Sequence of chain 1.D:
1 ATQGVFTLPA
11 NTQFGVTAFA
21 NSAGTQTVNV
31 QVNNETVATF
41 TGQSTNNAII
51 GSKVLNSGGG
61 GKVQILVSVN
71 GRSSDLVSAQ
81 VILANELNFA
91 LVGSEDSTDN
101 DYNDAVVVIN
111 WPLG

This protein binds this small molecule.
Small molecule (SMILES): CO[C@@H]1O[C@@H](C)[C@@H](O)[C@@H](O)[C@@H]1O

Binding-site contacts:
Ligand atom C1 contacts residue ASP96 of chain 1.C at 3.6 Å.
Ligand atom O5 contacts residue ALA23 of chain 1.C at 2.9 Å (h-bond).
Ligand atom O3 contacts residue ASP101 of chain 1.C at 3.0 Å (salt-bridge).
Ligand atom C4 contacts residue CA1 of chain 1.L at 3.5 Å.
Ligand atom C4 contacts residue ASP99 of chain 1.C at 4.0 Å.
Ligand atom O3 contacts residue ASP99 of chain 1.C at 2.6 Å (salt-bridge).
Ligand atom O4 contacts residue GLY114 of chain 1.D at 2.5 Å (h-bond).
Ligand atom C5 contacts residue ALA23 of chain 1.C at 3.8 Å (hydrophobic).
Ligand atom O4 contacts residue CA1 of chain 1.L at 2.5 Å.
Ligand atom O4 contacts residue ASN21 of chain 1.C at 3.1 Å (h-bond).
Ligand atom O4 contacts residue SER22 of chain 1.C at 3.5 Å.
Ligand atom C3 contacts residue ASP99 of chain 1.C at 3.2 Å.
Ligand atom C2 contacts residue CA1 of chain 1.L at 3.8 Å.
Ligand atom O2 contacts residue ASP96 of chain 1.C at 2.6 Å (salt-bridge).
Ligand atom O3 contacts residue ASP104 of chain 1.C at 3.0 Å (salt-bridge).
Ligand atom O4 contacts residue ASP104 of chain 1.C at 3.9 Å.
Ligand atom C2 contacts residue SER22 of chain 1.C at 3.5 Å.
Ligand atom C6 contacts residue ALA23 of chain 1.C at 3.5 Å (hydrophobic).
Ligand atom C2 contacts residue CA1 of chain 1.K at 3.4 Å.
Ligand atom C1 contacts residue ALA23 of chain 1.C at 3.8 Å (hydrophobic).
Ligand atom O1 contacts residue ASP96 of chain 1.C at 4.1 Å.
Ligand atom O5 contacts residue SER22 of chain 1.C at 3.5 Å (h-bond).
Ligand atom O3 contacts residue CA1 of chain 1.K at 2.5 Å.
Ligand atom O1 contacts residue SER97 of chain 1.C at 3.9 Å.
Ligand atom O2 contacts residue SER97 of chain 1.C at 3.4 Å.
Ligand atom C6 contacts residue THR45 of chain 1.C at 4.1 Å.
Ligand atom C3 contacts residue CA1 of chain 1.K at 3.4 Å.
Ligand atom C6 contacts residue GLY114 of chain 1.D at 3.6 Å.
Ligand atom O2 contacts residue GLU95 of chain 1.C at 3.5 Å (salt-bridge).
Ligand atom C3 contacts residue ASP104 of chain 1.C at 3.8 Å.
Ligand atom C4 contacts residue GLY114 of chain 1.D at 3.4 Å.
Ligand atom O2 contacts residue SER22 of chain 1.C at 4.1 Å.
Ligand atom C1 contacts residue SER22 of chain 1.C at 3.3 Å.
Ligand atom O3 contacts residue CA1 of chain 1.L at 2.5 Å.
Ligand atom C3 contacts residue CA1 of chain 1.L at 3.4 Å.
Ligand atom O2 contacts residue ASP99 of chain 1.C at 3.6 Å (salt-bridge).
Ligand atom C2 contacts residue ASP96 of chain 1.C at 3.5 Å.
Ligand atom C2 contacts residue ASP104 of chain 1.C at 3.3 Å.
Ligand atom O2 contacts residue ASP104 of chain 1.C at 3.1 Å (salt-bridge).
Ligand atom O2 contacts residue CA1 of chain 1.K at 2.5 Å.

Sequence of chain 1.C:
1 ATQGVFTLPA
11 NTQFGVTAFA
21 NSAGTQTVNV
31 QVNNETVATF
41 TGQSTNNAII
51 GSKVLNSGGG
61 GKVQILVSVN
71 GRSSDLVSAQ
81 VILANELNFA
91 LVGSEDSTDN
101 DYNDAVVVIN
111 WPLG